A small-molecule ligand and the protein it binds are described below.
Small molecule (SMILES): Nc1nc2c(c(CN[C@H]3C=C[C@H](O)[C@@H]3O)cn2[C@@H]2O[C@H](CO)[C@@H](O)[C@H]2O)c(=O)[nH]1

Binding-site contacts:
Ligand atom N4 contacts residue ASP298 of chain 1.A at 2.6 Å (salt-bridge).
Ligand atom C1' contacts residue ASP231 of chain 1.A at 3.6 Å.
Ligand atom O3 contacts residue TRP299 of chain 1.A at 3.3 Å.
Ligand atom C5' contacts residue MLI1 of chain 1.D at 2.8 Å.
Ligand atom C6 contacts residue TYR93 of chain 1.A at 3.6 Å (hydrophobic).
Ligand atom O5' contacts residue PHE75 of chain 1.A at 3.6 Å.
Ligand atom N5 contacts residue ASP298 of chain 1.A at 2.8 Å (salt-bridge).
Ligand atom C12 contacts residue TRP302 of chain 1.A at 3.5 Å (hydrophobic).
Ligand atom C2' contacts residue ASN72 of chain 1.A at 3.2 Å.
Ligand atom C8 contacts residue TYR93 of chain 1.A at 3.6 Å (hydrophobic).
Ligand atom O3' contacts residue LYS199 of chain 1.A at 2.8 Å (salt-bridge).
Ligand atom N4 contacts residue PHE229 of chain 1.A at 3.5 Å.
Ligand atom N4 contacts residue TRP302 of chain 1.A at 3.7 Å.
Ligand atom C7 contacts residue TRP302 of chain 1.A at 3.5 Å (hydrophobic).
Ligand atom N3 contacts residue ASP231 of chain 1.A at 3.2 Å (salt-bridge).
Ligand atom C11 contacts residue TRP302 of chain 1.A at 3.6 Å (hydrophobic).
Ligand atom C4' contacts residue ASP231 of chain 1.A at 3.5 Å.
Ligand atom C5' contacts residue TYR232 of chain 1.A at 3.4 Å (hydrophobic).
Ligand atom O3 contacts residue ASP298 of chain 1.A at 3.6 Å.
Ligand atom N5 contacts residue VAL234 of chain 1.A at 3.4 Å.
Ligand atom C3 contacts residue ASP207 of chain 1.A at 3.4 Å.
Ligand atom C12 contacts residue ASP298 of chain 1.A at 3.4 Å.
Ligand atom N2 contacts residue TRP302 of chain 1.A at 3.3 Å (h-bond).
Ligand atom O3' contacts residue ASP231 of chain 1.A at 3.4 Å.
Ligand atom C9 contacts residue TRP302 of chain 1.A at 3.5 Å (hydrophobic).
Ligand atom N3 contacts residue TRP302 of chain 1.A at 3.4 Å.
Ligand atom O2' contacts residue LYS199 of chain 1.A at 3.0 Å (salt-bridge).
Ligand atom N5 contacts residue ASP231 of chain 1.A at 3.3 Å (salt-bridge).
Ligand atom O2' contacts residue ASN72 of chain 1.A at 2.8 Å (h-bond).
Ligand atom O3' contacts residue TYR232 of chain 1.A at 3.5 Å.
Ligand atom O1 contacts residue TRP94 of chain 1.A at 3.5 Å.
Ligand atom C8 contacts residue TRP302 of chain 1.A at 3.7 Å (hydrophobic).
Ligand atom C11 contacts residue ASP298 of chain 1.A at 3.6 Å.
Ligand atom C5 contacts residue TRP299 of chain 1.A at 3.7 Å (hydrophobic).
Ligand atom O4' contacts residue TRP302 of chain 1.A at 3.0 Å (h-bond).
Ligand atom O5' contacts residue TYR93 of chain 1.A at 3.6 Å.
Ligand atom N5 contacts residue PHE229 of chain 1.A at 2.8 Å (h-bond).
Ligand atom O4' contacts residue ASP231 of chain 1.A at 2.9 Å (salt-bridge).
Ligand atom O5' contacts residue MLI1 of chain 1.D at 2.5 Å (h-bond).
Ligand atom C10 contacts residue TRP302 of chain 1.A at 3.2 Å (hydrophobic).

Sequence of chain 1.A:
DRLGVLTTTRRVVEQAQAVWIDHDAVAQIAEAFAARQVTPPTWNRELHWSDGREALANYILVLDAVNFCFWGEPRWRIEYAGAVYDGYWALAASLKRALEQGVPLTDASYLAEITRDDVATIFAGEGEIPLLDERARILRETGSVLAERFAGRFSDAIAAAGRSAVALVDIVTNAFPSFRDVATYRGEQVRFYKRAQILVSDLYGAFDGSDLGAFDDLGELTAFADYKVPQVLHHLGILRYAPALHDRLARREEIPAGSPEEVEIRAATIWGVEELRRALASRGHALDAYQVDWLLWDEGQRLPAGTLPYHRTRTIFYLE